Binding-site contacts:
Ligand atom C24 contacts residue ASN354 of chain 1.A at 3.7 Å.
Ligand atom O20 contacts residue MET451 of chain 1.B at 4.5 Å.
Ligand atom C26 contacts residue THR405 of chain 1.A at 4.2 Å.
Ligand atom C26 contacts residue GLY409 of chain 1.A at 4.0 Å.
Ligand atom O29 contacts residue ASN354 of chain 1.A at 4.3 Å.
Ligand atom C27 contacts residue ASN354 of chain 1.A at 3.8 Å.
Ligand atom C25 contacts residue THR405 of chain 1.A at 4.3 Å.
Ligand atom O20 contacts residue GLY409 of chain 1.A at 4.4 Å.
Ligand atom C21 contacts residue GLY409 of chain 1.A at 4.4 Å.
Ligand atom C24 contacts residue ILE452 of chain 1.A at 4.3 Å (hydrophobic).
Ligand atom O17 contacts residue MET451 of chain 1.B at 3.8 Å.
Ligand atom C21 contacts residue MET451 of chain 1.B at 4.0 Å (hydrophobic).
Ligand atom C28 contacts residue ILE348 of chain 1.A at 3.8 Å (hydrophobic).
Ligand atom C25 contacts residue LEU26 of chain 1.B at 3.8 Å (hydrophobic).
Ligand atom C18 contacts residue MET451 of chain 1.B at 3.8 Å (hydrophobic).

Sequence of chain 1.B:
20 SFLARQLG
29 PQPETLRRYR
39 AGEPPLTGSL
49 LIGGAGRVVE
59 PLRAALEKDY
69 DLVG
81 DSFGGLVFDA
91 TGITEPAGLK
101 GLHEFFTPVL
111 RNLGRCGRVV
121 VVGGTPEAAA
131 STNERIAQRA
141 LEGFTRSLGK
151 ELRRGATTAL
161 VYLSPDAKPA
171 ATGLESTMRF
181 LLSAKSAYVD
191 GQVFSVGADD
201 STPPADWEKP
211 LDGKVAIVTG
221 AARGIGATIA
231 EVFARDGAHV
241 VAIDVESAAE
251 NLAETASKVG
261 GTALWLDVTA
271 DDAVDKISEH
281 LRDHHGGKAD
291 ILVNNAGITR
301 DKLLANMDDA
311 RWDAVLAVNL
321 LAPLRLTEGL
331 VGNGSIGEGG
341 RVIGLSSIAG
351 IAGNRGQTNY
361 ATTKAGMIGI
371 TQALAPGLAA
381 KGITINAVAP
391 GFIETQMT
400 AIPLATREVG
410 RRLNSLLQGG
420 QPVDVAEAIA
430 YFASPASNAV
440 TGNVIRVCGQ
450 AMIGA

The protein below binds the small molecule below.
Small molecule (SMILES): C[C@H](O)CO[C@H](C)CO[C@H](C)CO[C@@H](C)CO[C@@H](C)CO[C@@H](C)COC[C@@H](C)O

Sequence of chain 1.A:
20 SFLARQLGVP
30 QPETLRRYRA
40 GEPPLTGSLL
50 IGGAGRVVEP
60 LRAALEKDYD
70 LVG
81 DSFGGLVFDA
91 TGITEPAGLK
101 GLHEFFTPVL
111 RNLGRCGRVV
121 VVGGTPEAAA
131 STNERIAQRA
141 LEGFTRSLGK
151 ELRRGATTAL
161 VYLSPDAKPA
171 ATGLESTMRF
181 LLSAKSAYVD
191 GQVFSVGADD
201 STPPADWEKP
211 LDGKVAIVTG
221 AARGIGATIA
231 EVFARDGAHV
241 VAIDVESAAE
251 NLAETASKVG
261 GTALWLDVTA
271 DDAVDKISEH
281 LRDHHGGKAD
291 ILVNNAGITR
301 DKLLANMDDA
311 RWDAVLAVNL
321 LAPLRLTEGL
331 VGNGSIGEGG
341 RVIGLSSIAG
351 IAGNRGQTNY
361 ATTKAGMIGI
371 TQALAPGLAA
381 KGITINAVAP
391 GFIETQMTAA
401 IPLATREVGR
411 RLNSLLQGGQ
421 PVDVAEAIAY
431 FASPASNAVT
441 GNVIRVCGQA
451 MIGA